Binding-site contacts:
Ligand atom C5 contacts residue GLN293 of chain 1.B at 3.8 Å.
Ligand atom F contacts residue ASP242 of chain 1.B at 3.9 Å.
Ligand atom N4 contacts residue PHE296 of chain 1.B at 3.9 Å.
Ligand atom C7 contacts residue PHE296 of chain 1.B at 3.6 Å (hydrophobic).
Ligand atom N3 contacts residue GLN293 of chain 1.B at 3.0 Å (h-bond).
Ligand atom C1 contacts residue PHE296 of chain 1.B at 3.6 Å (hydrophobic).
Ligand atom C16 contacts residue MET197 of chain 1.B at 3.9 Å (hydrophobic).
Ligand atom C5 contacts residue PHE296 of chain 1.B at 3.6 Å (hydrophobic).
Ligand atom C4 contacts residue ASN245 of chain 1.B at 3.5 Å.
Ligand atom C2 contacts residue GLN293 of chain 1.B at 4.0 Å.
Ligand atom N2 contacts residue PHE296 of chain 1.B at 3.9 Å.
Ligand atom N1 contacts residue PHE296 of chain 1.B at 3.5 Å.
Ligand atom F1 contacts residue MET197 of chain 1.B at 3.5 Å.
Ligand atom F1 contacts residue ASP242 of chain 1.B at 3.6 Å.
Ligand atom C11 contacts residue MET281 of chain 1.B at 3.8 Å (hydrophobic).
Ligand atom N5 contacts residue TYR83 of chain 1.B at 4.0 Å.
Ligand atom C4 contacts residue TYR253 of chain 1.B at 3.8 Å (hydrophobic).
Ligand atom C3 contacts residue ILE260 of chain 1.B at 3.7 Å (hydrophobic).
Ligand atom N3 contacts residue PHE296 of chain 1.B at 3.5 Å.
Ligand atom C2 contacts residue PHE296 of chain 1.B at 3.4 Å (hydrophobic).
Ligand atom N2 contacts residue GLN293 of chain 1.B at 3.3 Å (h-bond).
Ligand atom F3 contacts residue PHE264 of chain 1.B at 3.7 Å.
Ligand atom F1 contacts residue THR195 of chain 1.B at 3.5 Å.
Ligand atom N contacts residue PHE296 of chain 1.B at 3.4 Å.
Ligand atom C14 contacts residue HIS84 of chain 1.B at 4.0 Å.
Ligand atom F3 contacts residue HIS84 of chain 1.B at 3.8 Å.
Ligand atom O1 contacts residue MET197 of chain 1.B at 3.5 Å.
Ligand atom C6 contacts residue PHE296 of chain 1.B at 3.5 Å (hydrophobic).
Ligand atom C10 contacts residue MET197 of chain 1.B at 3.8 Å (hydrophobic).
Ligand atom C3 contacts residue PHE296 of chain 1.B at 3.5 Å (hydrophobic).
Ligand atom C4 contacts residue GLN293 of chain 1.B at 3.9 Å.
Ligand atom F3 contacts residue ILE260 of chain 1.B at 3.3 Å.
Ligand atom C contacts residue PHE296 of chain 1.B at 3.8 Å (hydrophobic).
Ligand atom C7 contacts residue MET281 of chain 1.B at 3.9 Å (hydrophobic).
Ligand atom F2 contacts residue HIS84 of chain 1.B at 3.9 Å.
Ligand atom C13 contacts residue HIS84 of chain 1.B at 3.9 Å.
Ligand atom O contacts residue MET281 of chain 1.B at 3.3 Å.
Ligand atom F contacts residue LEU243 of chain 1.B at 3.1 Å.
Ligand atom O contacts residue PHE296 of chain 1.B at 3.8 Å.
Ligand atom N2 contacts residue ILE260 of chain 1.B at 3.6 Å.

Sequence of chain 1.B:
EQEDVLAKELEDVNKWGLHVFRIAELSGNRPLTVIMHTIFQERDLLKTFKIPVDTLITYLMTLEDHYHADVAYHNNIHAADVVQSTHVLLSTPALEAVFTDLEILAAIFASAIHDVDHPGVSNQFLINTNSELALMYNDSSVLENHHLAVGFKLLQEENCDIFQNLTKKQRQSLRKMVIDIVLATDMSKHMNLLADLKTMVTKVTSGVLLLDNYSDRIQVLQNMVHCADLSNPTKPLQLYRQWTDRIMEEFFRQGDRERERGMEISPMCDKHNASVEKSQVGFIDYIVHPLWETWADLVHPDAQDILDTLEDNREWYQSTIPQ

The small molecule below binds the protein below.
Small molecule (SMILES): CNc1cc(Nc2c(F)c(F)cc(F)c2F)nn2c(C(=O)NC[C@@](C)(O)CO)cnc12